Sequence of chain 1.K:
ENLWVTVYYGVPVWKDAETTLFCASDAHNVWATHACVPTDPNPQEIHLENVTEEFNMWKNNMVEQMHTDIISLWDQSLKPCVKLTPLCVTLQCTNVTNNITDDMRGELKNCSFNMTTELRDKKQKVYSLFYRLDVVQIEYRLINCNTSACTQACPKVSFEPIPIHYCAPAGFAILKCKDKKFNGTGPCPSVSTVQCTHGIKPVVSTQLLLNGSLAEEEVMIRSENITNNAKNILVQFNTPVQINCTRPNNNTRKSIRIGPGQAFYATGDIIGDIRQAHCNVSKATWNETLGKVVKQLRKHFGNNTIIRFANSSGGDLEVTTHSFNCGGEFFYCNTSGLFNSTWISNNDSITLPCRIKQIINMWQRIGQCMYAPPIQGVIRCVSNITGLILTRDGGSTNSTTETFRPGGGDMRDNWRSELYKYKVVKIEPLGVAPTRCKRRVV

Binding-site contacts:
Ligand atom O3 contacts residue NAG1 of chain 1.DA at 4.3 Å.
Ligand atom O7 contacts residue NAG1 of chain 1.NB at 3.6 Å (h-bond).
Ligand atom C2 contacts residue ASN355 of chain 1.K at 2.4 Å.
Ligand atom C7 contacts residue ASN355 of chain 1.K at 3.1 Å.
Ligand atom C1 contacts residue SER357 of chain 1.K at 3.8 Å.
Ligand atom O7 contacts residue ASN355 of chain 1.K at 2.9 Å (h-bond).
Ligand atom C1 contacts residue ASN355 of chain 1.K at 1.4 Å.
Ligand atom C7 contacts residue NAG1 of chain 1.NB at 3.8 Å.
Ligand atom C7 contacts residue NAG1 of chain 1.DA at 4.3 Å.
Ligand atom N2 contacts residue ASN355 of chain 1.K at 2.9 Å (h-bond).
Ligand atom O5 contacts residue SER357 of chain 1.K at 3.8 Å.
Ligand atom C8 contacts residue NAG1 of chain 1.DA at 4.1 Å.
Ligand atom O3 contacts residue NAG2 of chain 1.DA at 3.5 Å (h-bond).
Ligand atom O6 contacts residue SER357 of chain 1.K at 4.2 Å.
Ligand atom N2 contacts residue NAG1 of chain 1.DA at 3.6 Å.
Ligand atom C2 contacts residue NAG1 of chain 1.DA at 4.5 Å.
Ligand atom O5 contacts residue ASN355 of chain 1.K at 2.3 Å (h-bond).
Ligand atom C5 contacts residue ASN355 of chain 1.K at 3.6 Å.
Ligand atom C8 contacts residue ASN355 of chain 1.K at 4.3 Å.
Ligand atom C6 contacts residue NAG2 of chain 1.DA at 4.0 Å.
Ligand atom C6 contacts residue SER357 of chain 1.K at 4.0 Å.
Ligand atom C8 contacts residue NAG1 of chain 1.NB at 3.3 Å.
Ligand atom O5 contacts residue NAG2 of chain 1.DA at 4.3 Å.
Ligand atom C3 contacts residue ASN355 of chain 1.K at 3.8 Å.
Ligand atom O6 contacts residue NAG2 of chain 1.DA at 3.1 Å (h-bond).
Ligand atom C4 contacts residue ASN355 of chain 1.K at 4.2 Å.
Ligand atom C5 contacts residue SER357 of chain 1.K at 3.6 Å.

A small-molecule ligand and the protein it binds are described below.
Small molecule (SMILES): CC(=O)N[C@H]1[C@H](O[C@H]2[C@H](O)[C@@H](NC(C)=O)CO[C@@H]2CO)O[C@H](CO)[C@@H](O[C@@H]2O[C@H](CO)[C@@H](O)[C@H](O)[C@@H]2O)[C@@H]1O